Sequence of chain 2.B:
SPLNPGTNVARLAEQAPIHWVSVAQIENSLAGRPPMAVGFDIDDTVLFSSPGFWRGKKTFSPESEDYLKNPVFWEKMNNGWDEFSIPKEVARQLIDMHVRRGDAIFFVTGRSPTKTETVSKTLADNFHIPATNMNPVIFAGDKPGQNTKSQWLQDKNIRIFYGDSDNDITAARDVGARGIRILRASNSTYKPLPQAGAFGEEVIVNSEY

Binding-site contacts:
Ligand atom C4 contacts residue TYR70 of chain 2.B at 3.7 Å (hydrophobic).
Ligand atom O4' contacts residue PO41 of chain 2.F at 3.5 Å (h-bond).
Ligand atom N4 contacts residue THR192 of chain 2.B at 3.6 Å.
Ligand atom C5 contacts residue TYR193 of chain 2.B at 4.1 Å (hydrophobic).
Ligand atom O2 contacts residue PHE56 of chain 2.B at 3.5 Å.
Ligand atom C4 contacts residue TYR193 of chain 2.B at 3.7 Å (hydrophobic).
Ligand atom C1' contacts residue PO41 of chain 2.F at 3.3 Å.
Ligand atom O4' contacts residue PHE56 of chain 2.B at 3.3 Å.
Ligand atom O3' contacts residue GLY113 of chain 2.B at 3.3 Å.
Ligand atom C5' contacts residue TRP77 of chain 2.B at 3.8 Å (hydrophobic).
Ligand atom C4' contacts residue TRP77 of chain 2.B at 4.0 Å (hydrophobic).
Ligand atom N4 contacts residue TYR193 of chain 2.B at 3.7 Å.
Ligand atom C5 contacts residue LEU71 of chain 2.B at 3.9 Å (hydrophobic).
Ligand atom C6 contacts residue LEU71 of chain 2.B at 4.0 Å (hydrophobic).
Ligand atom N4 contacts residue TYR70 of chain 2.B at 3.3 Å (h-bond).
Ligand atom C5 contacts residue PHE56 of chain 2.B at 4.1 Å (hydrophobic).
Ligand atom C3' contacts residue PO41 of chain 2.F at 3.2 Å.
Ligand atom O5' contacts residue LEU71 of chain 2.B at 4.0 Å.
Ligand atom N4 contacts residue PHE56 of chain 2.B at 4.2 Å.
Ligand atom C5 contacts residue TYR70 of chain 2.B at 3.8 Å (hydrophobic).
Ligand atom C4' contacts residue PO41 of chain 2.F at 3.4 Å.
Ligand atom N3 contacts residue PHE56 of chain 2.B at 3.6 Å.
Ligand atom C1' contacts residue PHE56 of chain 2.B at 3.8 Å (hydrophobic).
Ligand atom O2 contacts residue ASP46 of chain 2.B at 3.5 Å.
Ligand atom C1' contacts residue ASP46 of chain 2.B at 4.2 Å.
Ligand atom O4' contacts residue TRP77 of chain 2.B at 3.9 Å.
Ligand atom C2' contacts residue PO41 of chain 2.F at 3.1 Å.
Ligand atom C4' contacts residue GLY113 of chain 2.B at 3.9 Å.
Ligand atom N1 contacts residue PHE56 of chain 2.B at 3.6 Å.
Ligand atom C6 contacts residue PHE56 of chain 2.B at 4.0 Å (hydrophobic).
Ligand atom N1 contacts residue TYR193 of chain 2.B at 4.1 Å.
Ligand atom C2' contacts residue TYR193 of chain 2.B at 3.8 Å (hydrophobic).
Ligand atom O3' contacts residue PO41 of chain 2.F at 2.6 Å (h-bond).
Ligand atom C2 contacts residue PHE56 of chain 2.B at 3.6 Å (hydrophobic).
Ligand atom C4 contacts residue PHE56 of chain 2.B at 3.9 Å (hydrophobic).
Ligand atom C4' contacts residue ARG114 of chain 2.B at 4.0 Å.
Ligand atom O3' contacts residue ARG114 of chain 2.B at 4.0 Å.
Ligand atom C2 contacts residue TYR193 of chain 2.B at 4.0 Å (hydrophobic).
Ligand atom C5' contacts residue GLY113 of chain 2.B at 3.9 Å.
Ligand atom N3 contacts residue TYR193 of chain 2.B at 3.6 Å.

The small molecule below binds the protein below.
Small molecule (SMILES): Nc1ccn([C@H]2C[C@H](O)[C@@H](CO)O2)c(=O)n1